Binding-site contacts:
Ligand atom C3 contacts residue TRP374 of chain 40.A at 4.3 Å (hydrophobic).
Ligand atom C1 contacts residue TRP374 of chain 40.A at 3.6 Å (hydrophobic).
Ligand atom O1S contacts residue TRP374 of chain 40.A at 4.3 Å.
Ligand atom C9 contacts residue C151 of chain 40.D at 3.4 Å.
Ligand atom C5 contacts residue C151 of chain 40.D at 4.0 Å.
Ligand atom S1 contacts residue TRP374 of chain 40.A at 4.0 Å.
Ligand atom O2S contacts residue ARG224 of chain 40.A at 4.5 Å.
Ligand atom C10 contacts residue C151 of chain 40.D at 3.4 Å.
Ligand atom O2S contacts residue GLY222 of chain 40.A at 3.3 Å (h-bond).
Ligand atom C8 contacts residue C151 of chain 40.D at 3.7 Å.
Ligand atom S1 contacts residue GLY222 of chain 40.A at 3.0 Å (h-bond).
Ligand atom C16 contacts residue ASP229 of chain 40.A at 4.3 Å.
Ligand atom O1S contacts residue GLY222 of chain 40.A at 2.3 Å (h-bond).
Ligand atom S1 contacts residue ARG224 of chain 40.A at 4.3 Å.
Ligand atom C2 contacts residue TRP374 of chain 40.A at 4.1 Å (hydrophobic).
Ligand atom C7 contacts residue C151 of chain 40.D at 3.4 Å.
Ligand atom C11 contacts residue C151 of chain 40.D at 3.5 Å.
Ligand atom O3S contacts residue ARG224 of chain 40.A at 2.9 Å (salt-bridge).
Ligand atom O3S contacts residue TRP374 of chain 40.A at 3.3 Å.
Ligand atom O1S contacts residue PHE223 of chain 40.A at 4.5 Å.
Ligand atom C6 contacts residue C151 of chain 40.D at 4.2 Å.
Ligand atom O1S contacts residue LYS215 of chain 40.A at 2.7 Å (salt-bridge).
Ligand atom C13 contacts residue C151 of chain 40.D at 4.5 Å.
Ligand atom C12 contacts residue C151 of chain 40.D at 3.4 Å.
Ligand atom O3S contacts residue PHE223 of chain 40.A at 3.9 Å.
Ligand atom S1 contacts residue LYS215 of chain 40.A at 4.1 Å.
Ligand atom O3S contacts residue GLY222 of chain 40.A at 2.9 Å (h-bond).

Sequence of chain 40.A:
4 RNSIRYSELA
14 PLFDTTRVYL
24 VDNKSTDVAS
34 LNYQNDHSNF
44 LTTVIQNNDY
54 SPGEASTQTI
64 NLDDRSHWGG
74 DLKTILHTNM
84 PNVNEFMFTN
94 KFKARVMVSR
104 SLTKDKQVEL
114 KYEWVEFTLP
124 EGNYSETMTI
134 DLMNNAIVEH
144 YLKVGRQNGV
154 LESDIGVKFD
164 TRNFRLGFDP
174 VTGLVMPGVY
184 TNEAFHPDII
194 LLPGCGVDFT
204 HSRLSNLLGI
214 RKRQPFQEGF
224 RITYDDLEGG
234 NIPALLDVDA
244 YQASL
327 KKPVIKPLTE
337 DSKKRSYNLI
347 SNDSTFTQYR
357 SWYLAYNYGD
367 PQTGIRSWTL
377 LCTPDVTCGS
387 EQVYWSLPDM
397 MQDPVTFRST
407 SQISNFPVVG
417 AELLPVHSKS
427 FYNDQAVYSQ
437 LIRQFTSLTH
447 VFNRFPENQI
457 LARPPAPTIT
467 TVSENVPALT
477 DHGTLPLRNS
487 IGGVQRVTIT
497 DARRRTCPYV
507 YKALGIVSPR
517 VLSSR

This protein binds this small molecule.
Small molecule (SMILES): CCCCCCCCCCCC[N+](C)(C)CCCS(=O)(=O)O